The small molecule below binds the protein below.
Small molecule (SMILES): CC(=O)N[C@H]1[C@H](O[C@H]2[C@H](O)[C@@H](NC(C)=O)CO[C@@H]2CO)O[C@H](CO)[C@@H](O[C@@H]2O[C@H](CO)[C@@H](O)[C@H](O)[C@@H]2O)[C@@H]1O

Sequence of chain 17.B:
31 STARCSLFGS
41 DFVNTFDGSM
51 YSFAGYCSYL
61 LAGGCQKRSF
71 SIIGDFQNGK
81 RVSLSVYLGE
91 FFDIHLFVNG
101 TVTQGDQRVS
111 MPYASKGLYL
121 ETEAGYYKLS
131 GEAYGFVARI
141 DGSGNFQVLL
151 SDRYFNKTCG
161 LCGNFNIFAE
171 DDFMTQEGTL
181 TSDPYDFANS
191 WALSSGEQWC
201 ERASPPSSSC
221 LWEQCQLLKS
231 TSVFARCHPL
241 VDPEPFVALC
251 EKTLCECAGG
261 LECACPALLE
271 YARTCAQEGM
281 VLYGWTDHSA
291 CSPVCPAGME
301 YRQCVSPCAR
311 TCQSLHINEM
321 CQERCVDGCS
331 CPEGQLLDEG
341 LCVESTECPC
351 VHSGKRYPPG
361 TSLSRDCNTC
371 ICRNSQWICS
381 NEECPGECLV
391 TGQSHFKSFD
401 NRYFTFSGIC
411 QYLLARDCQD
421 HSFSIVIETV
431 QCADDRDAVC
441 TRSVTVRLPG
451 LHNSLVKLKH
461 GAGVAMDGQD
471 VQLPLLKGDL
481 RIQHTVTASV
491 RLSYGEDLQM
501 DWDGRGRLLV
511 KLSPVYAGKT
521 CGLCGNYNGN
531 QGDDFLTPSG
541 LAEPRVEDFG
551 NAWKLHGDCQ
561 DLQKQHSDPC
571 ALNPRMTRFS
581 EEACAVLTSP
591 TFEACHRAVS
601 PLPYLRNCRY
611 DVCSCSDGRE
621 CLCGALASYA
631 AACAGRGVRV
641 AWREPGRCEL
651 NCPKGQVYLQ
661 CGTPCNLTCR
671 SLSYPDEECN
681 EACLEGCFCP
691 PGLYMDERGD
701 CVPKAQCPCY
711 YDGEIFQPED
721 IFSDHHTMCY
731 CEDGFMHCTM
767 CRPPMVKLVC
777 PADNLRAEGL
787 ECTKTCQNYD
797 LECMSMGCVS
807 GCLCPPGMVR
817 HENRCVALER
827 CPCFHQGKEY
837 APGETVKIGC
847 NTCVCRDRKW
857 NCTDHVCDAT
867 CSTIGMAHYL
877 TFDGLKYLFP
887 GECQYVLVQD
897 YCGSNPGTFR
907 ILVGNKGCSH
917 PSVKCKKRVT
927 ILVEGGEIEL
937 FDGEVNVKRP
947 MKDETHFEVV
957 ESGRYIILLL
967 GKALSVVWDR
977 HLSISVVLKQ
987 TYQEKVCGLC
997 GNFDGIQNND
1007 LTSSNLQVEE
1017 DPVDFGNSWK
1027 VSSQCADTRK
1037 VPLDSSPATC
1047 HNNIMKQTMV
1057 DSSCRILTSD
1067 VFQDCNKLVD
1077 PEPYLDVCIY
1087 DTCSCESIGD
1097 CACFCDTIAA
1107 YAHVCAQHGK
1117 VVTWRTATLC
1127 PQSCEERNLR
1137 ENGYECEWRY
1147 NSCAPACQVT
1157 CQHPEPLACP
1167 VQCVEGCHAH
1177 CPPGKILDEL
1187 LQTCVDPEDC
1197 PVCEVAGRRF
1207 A

Binding-site contacts:
Ligand atom N2 contacts residue ASN99 of chain 17.B at 2.8 Å (h-bond).
Ligand atom C4 contacts residue ASN99 of chain 17.B at 4.2 Å.
Ligand atom C8 contacts residue ARG108 of chain 17.B at 4.1 Å.
Ligand atom C3 contacts residue ASN99 of chain 17.B at 3.8 Å.
Ligand atom C7 contacts residue PHE97 of chain 17.B at 4.0 Å (hydrophobic).
Ligand atom O7 contacts residue ASN99 of chain 17.B at 4.2 Å.
Ligand atom O5 contacts residue PHE97 of chain 17.B at 4.0 Å.
Ligand atom N2 contacts residue THR101 of chain 17.B at 3.2 Å (h-bond).
Ligand atom C2 contacts residue ASN99 of chain 17.B at 2.5 Å.
Ligand atom C6 contacts residue PHE97 of chain 17.B at 3.7 Å (hydrophobic).
Ligand atom O7 contacts residue PHE97 of chain 17.B at 3.5 Å.
Ligand atom C8 contacts residue ASN99 of chain 17.B at 4.1 Å.
Ligand atom C5 contacts residue PHE97 of chain 17.B at 3.8 Å (hydrophobic).
Ligand atom C1 contacts residue ASN99 of chain 17.B at 1.4 Å.
Ligand atom C8 contacts residue PHE97 of chain 17.B at 4.1 Å (hydrophobic).
Ligand atom C5 contacts residue ASN99 of chain 17.B at 3.7 Å.
Ligand atom O5 contacts residue ASN99 of chain 17.B at 2.4 Å (h-bond).
Ligand atom C1 contacts residue THR101 of chain 17.B at 4.5 Å.
Ligand atom C7 contacts residue ASN99 of chain 17.B at 3.8 Å.
Ligand atom C7 contacts residue THR101 of chain 17.B at 3.9 Å.
Ligand atom C8 contacts residue THR101 of chain 17.B at 3.5 Å.
Ligand atom C2 contacts residue THR101 of chain 17.B at 4.2 Å.